Binding-site contacts:
Ligand atom N1 contacts residue TYR194 of chain 1.D at 3.7 Å.
Ligand atom N1 contacts residue SER115 of chain 1.D at 4.0 Å.
Ligand atom NAI contacts residue PHE117 of chain 1.D at 4.3 Å.
Ligand atom C6 contacts residue NDP1 of chain 1.M at 3.6 Å.
Ligand atom C5 contacts residue NDP1 of chain 1.M at 3.6 Å.
Ligand atom N1 contacts residue PHE117 of chain 1.D at 3.7 Å.
Ligand atom NAH contacts residue SER115 of chain 1.D at 2.9 Å (h-bond).
Ligand atom NAI contacts residue NDP1 of chain 1.M at 3.5 Å (h-bond).
Ligand atom C2 contacts residue PHE117 of chain 1.D at 3.5 Å (hydrophobic).
Ligand atom C5 contacts residue PHE117 of chain 1.D at 3.9 Å (hydrophobic).
Ligand atom N3 contacts residue NDP1 of chain 1.M at 2.8 Å (h-bond).
Ligand atom C6 contacts residue TYR194 of chain 1.D at 3.7 Å (hydrophobic).
Ligand atom C4 contacts residue PHE117 of chain 1.D at 3.8 Å (hydrophobic).
Ligand atom NAH contacts residue ALA116 of chain 1.D at 4.4 Å.
Ligand atom NAI contacts residue ARG34 of chain 1.D at 3.4 Å (salt-bridge).
Ligand atom NAA contacts residue TYR194 of chain 1.D at 2.8 Å (h-bond).
Ligand atom NAA contacts residue ASP181 of chain 1.D at 3.8 Å.
Ligand atom C2 contacts residue SER115 of chain 1.D at 3.9 Å.
Ligand atom NAH contacts residue NDP1 of chain 1.M at 3.1 Å (h-bond).
Ligand atom C2 contacts residue NDP1 of chain 1.M at 3.4 Å.
Ligand atom NAI contacts residue LEU228 of chain 1.D at 4.2 Å.
Ligand atom NAA contacts residue NDP1 of chain 1.M at 3.3 Å.
Ligand atom C6 contacts residue PHE117 of chain 1.D at 3.8 Å (hydrophobic).
Ligand atom N3 contacts residue PHE117 of chain 1.D at 3.9 Å.
Ligand atom C4 contacts residue ARG34 of chain 1.D at 4.4 Å.
Ligand atom NAH contacts residue PHE117 of chain 1.D at 3.6 Å.
Ligand atom C4 contacts residue NDP1 of chain 1.M at 3.5 Å.
Ligand atom NAA contacts residue PHE117 of chain 1.D at 3.9 Å.
Ligand atom N1 contacts residue NDP1 of chain 1.M at 2.8 Å (h-bond).

Sequence of chain 1.D:
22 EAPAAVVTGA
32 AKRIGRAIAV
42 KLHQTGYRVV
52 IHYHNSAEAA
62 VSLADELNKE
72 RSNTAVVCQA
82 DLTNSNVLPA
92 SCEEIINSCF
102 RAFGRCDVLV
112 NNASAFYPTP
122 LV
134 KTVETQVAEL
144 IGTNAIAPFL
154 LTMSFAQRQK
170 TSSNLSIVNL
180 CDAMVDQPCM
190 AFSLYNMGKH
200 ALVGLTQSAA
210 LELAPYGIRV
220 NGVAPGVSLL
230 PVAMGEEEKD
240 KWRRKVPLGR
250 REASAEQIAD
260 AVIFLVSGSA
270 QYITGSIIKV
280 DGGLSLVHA

This small molecule binds to this protein.
Small molecule (SMILES): Nc1cc(N)nc(N)n1